Sequence of chain 1.A:
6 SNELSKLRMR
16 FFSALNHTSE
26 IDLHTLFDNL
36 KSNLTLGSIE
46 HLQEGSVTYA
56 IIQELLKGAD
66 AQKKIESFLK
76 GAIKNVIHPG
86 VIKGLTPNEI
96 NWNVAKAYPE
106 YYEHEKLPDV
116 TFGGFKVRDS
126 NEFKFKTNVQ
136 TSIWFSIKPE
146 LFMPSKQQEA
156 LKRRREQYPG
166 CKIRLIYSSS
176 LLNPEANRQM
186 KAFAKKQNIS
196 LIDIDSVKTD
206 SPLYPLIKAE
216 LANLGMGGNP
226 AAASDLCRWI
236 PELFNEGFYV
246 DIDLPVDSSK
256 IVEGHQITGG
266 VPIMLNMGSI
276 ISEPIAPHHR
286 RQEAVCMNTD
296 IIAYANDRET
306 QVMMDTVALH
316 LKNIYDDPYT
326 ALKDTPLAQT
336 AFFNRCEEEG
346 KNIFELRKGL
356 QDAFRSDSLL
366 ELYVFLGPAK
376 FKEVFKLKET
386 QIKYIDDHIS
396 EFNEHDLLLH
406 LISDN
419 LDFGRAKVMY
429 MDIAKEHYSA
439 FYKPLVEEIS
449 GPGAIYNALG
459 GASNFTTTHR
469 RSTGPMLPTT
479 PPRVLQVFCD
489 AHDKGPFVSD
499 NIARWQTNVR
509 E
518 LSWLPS

A protein and the small-molecule ligand that binds it are described below.
Small molecule (SMILES): O=c1ccn([C@@H]2O[C@H](CO[P](=O)(O)O[P](=O)(O)O[C@H]3O[C@H](CO)[C@@H](O)[C@H](O)[C@H]3O)[C@@H](O)[C@H]2O)c(=O)[nH]1

Binding-site contacts:
Ligand atom O4C contacts residue ALA226 of chain 1.A at 3.5 Å.
Ligand atom O3' contacts residue ARG233 of chain 1.A at 2.8 Å (salt-bridge).
Ligand atom O2B contacts residue MG1 of chain 1.B at 2.1 Å.
Ligand atom O4' contacts residue ASP230 of chain 1.A at 2.6 Å (salt-bridge).
Ligand atom C6 contacts residue SER519 of chain 1.A at 3.6 Å.
Ligand atom C5 contacts residue SER519 of chain 1.A at 3.4 Å.
Ligand atom C2 contacts residue PHE140 of chain 1.A at 3.6 Å (hydrophobic).
Ligand atom C4 contacts residue PRO225 of chain 1.A at 3.7 Å (hydrophobic).
Ligand atom O3' contacts residue ASP246 of chain 1.A at 2.8 Å (salt-bridge).
Ligand atom O1B contacts residue TRP520 of chain 1.A at 2.9 Å (h-bond).
Ligand atom PA contacts residue MG1 of chain 1.B at 3.3 Å.
Ligand atom PB contacts residue TRP520 of chain 1.A at 3.6 Å.
Ligand atom O2' contacts residue ASP246 of chain 1.A at 2.8 Å (salt-bridge).
Ligand atom C4 contacts residue TRP139 of chain 1.A at 3.5 Å (hydrophobic).
Ligand atom O2C contacts residue SER229 of chain 1.A at 2.8 Å (h-bond).
Ligand atom O6' contacts residue PRO450 of chain 1.A at 3.7 Å.
Ligand atom C4' contacts residue ASP230 of chain 1.A at 3.1 Å.
Ligand atom O2C contacts residue ILE138 of chain 1.A at 2.8 Å (h-bond).
Ligand atom O3A contacts residue TRP520 of chain 1.A at 3.2 Å (h-bond).
Ligand atom O2' contacts residue ASP295 of chain 1.A at 3.4 Å.
Ligand atom C4 contacts residue PHE140 of chain 1.A at 3.6 Å (hydrophobic).
Ligand atom O6' contacts residue ASP230 of chain 1.A at 2.7 Å (salt-bridge).
Ligand atom C6' contacts residue ASP230 of chain 1.A at 3.4 Å.
Ligand atom C3' contacts residue ASP246 of chain 1.A at 3.5 Å.
Ligand atom N3 contacts residue PRO225 of chain 1.A at 3.6 Å.
Ligand atom O2 contacts residue PHE140 of chain 1.A at 2.9 Å (h-bond).
Ligand atom O2A contacts residue SER519 of chain 1.A at 2.5 Å (h-bond).
Ligand atom PB contacts residue MG1 of chain 1.B at 3.4 Å.
Ligand atom O6' contacts residue VAL444 of chain 1.A at 3.6 Å.
Ligand atom O4 contacts residue TRP139 of chain 1.A at 3.7 Å.
Ligand atom O5C contacts residue SER519 of chain 1.A at 3.6 Å.
Ligand atom PA contacts residue SER519 of chain 1.A at 3.5 Å.
Ligand atom O3C contacts residue ILE247 of chain 1.A at 3.6 Å.
Ligand atom C2C contacts residue ILE138 of chain 1.A at 3.2 Å (hydrophobic).
Ligand atom O4' contacts residue ARG233 of chain 1.A at 2.8 Å (salt-bridge).
Ligand atom N3 contacts residue PHE140 of chain 1.A at 2.7 Å (h-bond).
Ligand atom C5 contacts residue TRP139 of chain 1.A at 3.7 Å (hydrophobic).
Ligand atom O4 contacts residue PHE140 of chain 1.A at 3.6 Å.
Ligand atom C2' contacts residue ASP246 of chain 1.A at 3.7 Å.
Ligand atom O1A contacts residue MG1 of chain 1.B at 2.1 Å.